Sequence of chain 2.A:
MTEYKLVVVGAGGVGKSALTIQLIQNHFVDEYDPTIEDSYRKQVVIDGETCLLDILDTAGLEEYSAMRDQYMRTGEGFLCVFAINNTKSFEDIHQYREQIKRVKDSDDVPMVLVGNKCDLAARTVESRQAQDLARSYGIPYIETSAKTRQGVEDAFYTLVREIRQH

This small molecule binds to this protein.
Small molecule (SMILES): Nc1nc2c(ncn2[C@@H]2O[C@H](CO[P](=O)(O)O[P](=O)(O)NP(=O)(O)O)[C@@H](O)[C@H]2O)c(=O)[nH]1

Binding-site contacts:
Ligand atom O6 contacts residue ALA146 of chain 2.A at 2.7 Å (h-bond).
Ligand atom N3B contacts residue GLY13 of chain 2.A at 3.1 Å (h-bond).
Ligand atom N7 contacts residue ASN116 of chain 2.A at 3.1 Å (h-bond).
Ligand atom O1A contacts residue ALA18 of chain 2.A at 2.9 Å (h-bond).
Ligand atom N1 contacts residue ASP119 of chain 2.A at 3.0 Å (salt-bridge).
Ligand atom O2' contacts residue VAL29 of chain 2.A at 2.7 Å (h-bond).
Ligand atom PG contacts residue MG1 of chain 2.B at 3.3 Å.
Ligand atom O3G contacts residue GLY12 of chain 2.A at 3.4 Å.
Ligand atom O1B contacts residue VAL14 of chain 2.A at 3.3 Å (h-bond).
Ligand atom O1B contacts residue LYS16 of chain 2.A at 3.0 Å (salt-bridge).
Ligand atom C8 contacts residue GLY15 of chain 2.A at 3.5 Å.
Ligand atom O3G contacts residue GLY60 of chain 2.A at 3.0 Å (h-bond).
Ligand atom O6 contacts residue SER145 of chain 2.A at 3.4 Å.
Ligand atom O6 contacts residue LYS117 of chain 2.A at 3.5 Å.
Ligand atom O2G contacts residue THR35 of chain 2.A at 3.2 Å (h-bond).
Ligand atom O2G contacts residue MG1 of chain 2.B at 2.3 Å.
Ligand atom O1B contacts residue GLY13 of chain 2.A at 3.7 Å.
Ligand atom C5' contacts residue GLY13 of chain 2.A at 3.5 Å.
Ligand atom O2B contacts residue SER17 of chain 2.A at 3.0 Å (h-bond).
Ligand atom O3' contacts residue ASP30 of chain 2.A at 3.5 Å (salt-bridge).
Ligand atom N2 contacts residue ASP119 of chain 2.A at 3.0 Å (salt-bridge).
Ligand atom O3A contacts residue GLY15 of chain 2.A at 3.1 Å (h-bond).
Ligand atom O2B contacts residue LYS16 of chain 2.A at 3.5 Å (salt-bridge).
Ligand atom O2' contacts residue ASP30 of chain 2.A at 3.4 Å.
Ligand atom N7 contacts residue GLY15 of chain 2.A at 3.6 Å.
Ligand atom O2B contacts residue MG1 of chain 2.B at 2.3 Å.
Ligand atom O3G contacts residue LYS16 of chain 2.A at 2.7 Å (salt-bridge).
Ligand atom C2' contacts residue VAL29 of chain 2.A at 3.6 Å (hydrophobic).
Ligand atom O1B contacts residue GLY15 of chain 2.A at 3.1 Å (h-bond).
Ligand atom O4' contacts residue LYS117 of chain 2.A at 3.3 Å (salt-bridge).
Ligand atom N7 contacts residue ALA146 of chain 2.A at 3.6 Å.
Ligand atom O6 contacts residue ASN116 of chain 2.A at 3.3 Å (h-bond).
Ligand atom O1A contacts residue SER17 of chain 2.A at 3.6 Å.
Ligand atom O6 contacts residue LYS147 of chain 2.A at 3.5 Å (salt-bridge).
Ligand atom O1G contacts residue PRO34 of chain 2.A at 3.6 Å.
Ligand atom PB contacts residue MG1 of chain 2.B at 3.4 Å.
Ligand atom O2' contacts residue PHE28 of chain 2.A at 3.5 Å.
Ligand atom O1A contacts residue GLY15 of chain 2.A at 3.4 Å.
Ligand atom C6 contacts residue LYS117 of chain 2.A at 3.6 Å.
Ligand atom N3B contacts residue MG1 of chain 2.B at 3.6 Å.